Sequence of chain 3.A:
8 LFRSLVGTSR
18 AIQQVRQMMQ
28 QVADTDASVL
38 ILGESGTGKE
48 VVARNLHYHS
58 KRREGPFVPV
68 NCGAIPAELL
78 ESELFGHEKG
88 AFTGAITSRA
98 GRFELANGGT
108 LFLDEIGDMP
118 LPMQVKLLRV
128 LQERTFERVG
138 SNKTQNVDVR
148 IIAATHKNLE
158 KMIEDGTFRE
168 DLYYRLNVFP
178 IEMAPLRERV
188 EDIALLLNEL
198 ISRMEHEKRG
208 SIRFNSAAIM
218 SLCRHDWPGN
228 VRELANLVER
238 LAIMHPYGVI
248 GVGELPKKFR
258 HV

The small molecule below binds the protein below.
Small molecule (SMILES): Nc1ncnc2c1ncn2[C@@H]1O[C@H](COP(=O)(O)OP(=O)(O)OP(O)(O)=S)[C@@H](O)[C@H]1O

Binding-site contacts:
Ligand atom O3A contacts residue GLY43 of chain 3.A at 3.2 Å.
Ligand atom N6 contacts residue VAL13 of chain 3.A at 3.2 Å (h-bond).
Ligand atom C6 contacts residue VAL13 of chain 3.A at 3.7 Å (hydrophobic).
Ligand atom O1B contacts residue GLY45 of chain 3.A at 3.0 Å (h-bond).
Ligand atom O1A contacts residue GLU47 of chain 3.A at 3.6 Å.
Ligand atom O2' contacts residue ARG200 of chain 3.A at 2.5 Å (salt-bridge).
Ligand atom S1G contacts residue ASP111 of chain 3.A at 3.1 Å (salt-bridge).
Ligand atom O3B contacts residue ARG229 of chain 3.A at 2.9 Å (salt-bridge).
Ligand atom O1B contacts residue GLY43 of chain 3.A at 3.4 Å (h-bond).
Ligand atom N3 contacts residue ARG200 of chain 3.A at 3.6 Å (salt-bridge).
Ligand atom O4' contacts residue VAL228 of chain 3.A at 3.2 Å.
Ligand atom C2' contacts residue VAL48 of chain 3.A at 3.5 Å (hydrophobic).
Ligand atom PB contacts residue GLY43 of chain 3.A at 3.6 Å.
Ligand atom O1B contacts residue THR44 of chain 3.A at 3.0 Å (h-bond).
Ligand atom O1A contacts residue GLY45 of chain 3.A at 2.9 Å.
Ligand atom C6 contacts residue LEU193 of chain 3.A at 3.5 Å (hydrophobic).
Ligand atom S1G contacts residue LYS46 of chain 3.A at 3.6 Å.
Ligand atom O1A contacts residue LYS46 of chain 3.A at 3.3 Å (salt-bridge).
Ligand atom O2G contacts residue LYS46 of chain 3.A at 3.2 Å (salt-bridge).
Ligand atom C2' contacts residue ARG200 of chain 3.A at 3.6 Å.
Ligand atom N1 contacts residue VAL13 of chain 3.A at 3.0 Å (h-bond).
Ligand atom O3B contacts residue LYS46 of chain 3.A at 3.5 Å (salt-bridge).
Ligand atom N6 contacts residue LEU12 of chain 3.A at 3.2 Å.
Ligand atom O3B contacts residue GLY43 of chain 3.A at 2.9 Å (h-bond).
Ligand atom O1B contacts residue LYS46 of chain 3.A at 3.0 Å (salt-bridge).
Ligand atom O3A contacts residue ARG229 of chain 3.A at 2.9 Å (salt-bridge).
Ligand atom N1 contacts residue SER11 of chain 3.A at 3.7 Å.
Ligand atom C1' contacts residue ARG200 of chain 3.A at 3.6 Å.
Ligand atom O2B contacts residue LYS46 of chain 3.A at 3.5 Å (salt-bridge).
Ligand atom O2B contacts residue GLU47 of chain 3.A at 2.9 Å (salt-bridge).
Ligand atom O1A contacts residue VAL48 of chain 3.A at 3.2 Å.
Ligand atom O2G contacts residue SER42 of chain 3.A at 3.4 Å.
Ligand atom O3G contacts residue ARG229 of chain 3.A at 3.5 Å (salt-bridge).
Ligand atom PB contacts residue ARG229 of chain 3.A at 3.5 Å.
Ligand atom PG contacts residue LYS46 of chain 3.A at 3.5 Å.
Ligand atom C6 contacts residue LEU12 of chain 3.A at 3.4 Å (hydrophobic).
Ligand atom N1 contacts residue LEU193 of chain 3.A at 3.6 Å.
Ligand atom C8 contacts residue VAL228 of chain 3.A at 3.4 Å (hydrophobic).
Ligand atom N9 contacts residue VAL228 of chain 3.A at 3.5 Å.
Ligand atom O2A contacts residue GLU47 of chain 3.A at 3.4 Å.